The small molecule below binds the protein below.
Small molecule (SMILES): O=C(O)CCCCCNC(=O)CCCC[C@H]1[C@H]2NC(=O)N[C@H]2C[S@@]1=O

Sequence of chain 1.A:
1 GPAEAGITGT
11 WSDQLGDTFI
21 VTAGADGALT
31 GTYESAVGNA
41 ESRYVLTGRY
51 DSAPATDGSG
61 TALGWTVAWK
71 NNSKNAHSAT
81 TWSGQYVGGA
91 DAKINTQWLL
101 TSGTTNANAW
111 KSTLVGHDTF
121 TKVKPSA

Sequence of chain 1.D:
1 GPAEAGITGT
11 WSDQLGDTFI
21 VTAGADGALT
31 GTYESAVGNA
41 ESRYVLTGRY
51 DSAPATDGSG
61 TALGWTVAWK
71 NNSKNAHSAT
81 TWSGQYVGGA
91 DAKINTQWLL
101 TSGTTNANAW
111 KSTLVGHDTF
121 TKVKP

Binding-site contacts:
Ligand atom CAT contacts residue SER78 of chain 1.D at 3.9 Å.
Ligand atom CAT contacts residue ASN39 of chain 1.D at 3.7 Å.
Ligand atom CAU contacts residue TYR33 of chain 1.D at 3.4 Å (hydrophobic).
Ligand atom OAC contacts residue ASP17 of chain 1.D at 2.9 Å.
Ligand atom CAF contacts residue SER102 of chain 1.D at 3.7 Å.
Ligand atom CAM contacts residue TRP69 of chain 1.D at 3.6 Å (hydrophobic).
Ligand atom CAM contacts residue SER78 of chain 1.D at 4.0 Å.
Ligand atom SAY contacts residue TRP69 of chain 1.D at 3.8 Å.
Ligand atom NAQ contacts residue TYR33 of chain 1.D at 3.7 Å.
Ligand atom NAR contacts residue VAL37 of chain 1.D at 3.6 Å.
Ligand atom NAR contacts residue SER35 of chain 1.D at 3.0 Å (h-bond).
Ligand atom OAB contacts residue GLY38 of chain 1.D at 3.7 Å.
Ligand atom SAY contacts residue THR80 of chain 1.D at 3.6 Å.
Ligand atom CAU contacts residue SER35 of chain 1.D at 3.8 Å.
Ligand atom CAN contacts residue SER35 of chain 1.D at 3.6 Å.
Ligand atom CAJ contacts residue TRP69 of chain 1.D at 3.8 Å (hydrophobic).
Ligand atom CAN contacts residue VAL37 of chain 1.D at 4.0 Å (hydrophobic).
Ligand atom CAK contacts residue SER78 of chain 1.D at 3.6 Å.
Ligand atom CAI contacts residue ALA40 of chain 1.D at 3.9 Å (hydrophobic).
Ligand atom NAQ contacts residue ASP17 of chain 1.D at 4.0 Å.
Ligand atom CAU contacts residue ASP118 of chain 1.D at 4.0 Å.
Ligand atom CAN contacts residue TRP69 of chain 1.D at 3.9 Å (hydrophobic).
Ligand atom CAX contacts residue VAL37 of chain 1.D at 3.8 Å (hydrophobic).
Ligand atom NAQ contacts residue ASP118 of chain 1.D at 3.1 Å (salt-bridge).
Ligand atom OAD contacts residue LEU100 of chain 1.D at 3.4 Å.
Ligand atom OAD contacts residue THR80 of chain 1.D at 2.5 Å (h-bond).
Ligand atom OAC contacts residue TYR33 of chain 1.D at 2.6 Å (h-bond).
Ligand atom CAM contacts residue ASN39 of chain 1.D at 3.7 Å.
Ligand atom CAX contacts residue TRP110 of chain 1.A at 3.8 Å (hydrophobic).
Ligand atom CAU contacts residue ASP17 of chain 1.D at 3.4 Å.
Ligand atom OAC contacts residue SER35 of chain 1.D at 3.8 Å.
Ligand atom CAW contacts residue TRP110 of chain 1.A at 3.6 Å (hydrophobic).
Ligand atom CAI contacts residue TRP69 of chain 1.D at 3.7 Å (hydrophobic).
Ligand atom CAG contacts residue LEU100 of chain 1.D at 3.8 Å (hydrophobic).
Ligand atom OAB contacts residue ASN39 of chain 1.D at 2.8 Å (h-bond).
Ligand atom NAP contacts residue SER78 of chain 1.D at 3.0 Å (h-bond).
Ligand atom CAO contacts residue TRP98 of chain 1.D at 3.4 Å (hydrophobic).
Ligand atom NAR contacts residue ASP17 of chain 1.D at 4.0 Å.
Ligand atom CAV contacts residue TRP98 of chain 1.D at 3.9 Å (hydrophobic).
Ligand atom NAP contacts residue ALA76 of chain 1.D at 3.9 Å.